This protein binds this small molecule.
Small molecule (SMILES): CC(=O)N[C@@H]1[C@@H](O)[C@H](O)[C@@H](CO)O[C@H]1O

Sequence of chain 1.B:
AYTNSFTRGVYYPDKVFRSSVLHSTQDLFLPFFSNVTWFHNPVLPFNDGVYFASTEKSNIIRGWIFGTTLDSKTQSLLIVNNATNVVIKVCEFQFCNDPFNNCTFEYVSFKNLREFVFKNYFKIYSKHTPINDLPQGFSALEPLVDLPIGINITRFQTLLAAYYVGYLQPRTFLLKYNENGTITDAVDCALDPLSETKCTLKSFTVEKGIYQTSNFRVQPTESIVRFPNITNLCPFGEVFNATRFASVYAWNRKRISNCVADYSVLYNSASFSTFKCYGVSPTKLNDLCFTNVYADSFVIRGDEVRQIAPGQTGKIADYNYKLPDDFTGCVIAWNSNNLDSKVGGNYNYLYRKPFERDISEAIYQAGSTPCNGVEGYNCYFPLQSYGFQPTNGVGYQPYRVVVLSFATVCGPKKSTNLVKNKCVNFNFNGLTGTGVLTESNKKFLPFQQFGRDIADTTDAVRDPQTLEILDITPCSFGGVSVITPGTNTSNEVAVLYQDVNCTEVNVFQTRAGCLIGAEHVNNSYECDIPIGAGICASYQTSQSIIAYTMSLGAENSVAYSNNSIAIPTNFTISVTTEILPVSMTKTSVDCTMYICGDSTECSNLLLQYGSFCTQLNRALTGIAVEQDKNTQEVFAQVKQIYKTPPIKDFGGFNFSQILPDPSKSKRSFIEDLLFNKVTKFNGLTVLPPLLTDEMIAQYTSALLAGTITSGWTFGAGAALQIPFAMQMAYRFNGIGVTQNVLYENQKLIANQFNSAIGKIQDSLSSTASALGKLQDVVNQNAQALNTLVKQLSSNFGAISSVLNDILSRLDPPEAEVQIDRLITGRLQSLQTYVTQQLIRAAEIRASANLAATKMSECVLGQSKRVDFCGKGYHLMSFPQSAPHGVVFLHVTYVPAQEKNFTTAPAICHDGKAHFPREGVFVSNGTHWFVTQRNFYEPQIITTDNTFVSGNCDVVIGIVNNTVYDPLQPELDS

Binding-site contacts:
Ligand atom C7 contacts residue ASN590 of chain 1.B at 3.5 Å.
Ligand atom C1 contacts residue ASN590 of chain 1.B at 1.5 Å.
Ligand atom N2 contacts residue ASN590 of chain 1.B at 2.9 Å (h-bond).
Ligand atom O5 contacts residue ASN590 of chain 1.B at 2.4 Å (h-bond).
Ligand atom O5 contacts residue THR592 of chain 1.B at 3.2 Å (h-bond).
Ligand atom C3 contacts residue ASN590 of chain 1.B at 3.8 Å.
Ligand atom C2 contacts residue ASN590 of chain 1.B at 2.5 Å.
Ligand atom C1 contacts residue THR592 of chain 1.B at 4.3 Å.
Ligand atom C5 contacts residue THR592 of chain 1.B at 3.8 Å.
Ligand atom C6 contacts residue THR592 of chain 1.B at 3.2 Å.
Ligand atom C4 contacts residue ASN590 of chain 1.B at 4.3 Å.
Ligand atom C5 contacts residue ASN590 of chain 1.B at 3.8 Å.
Ligand atom O7 contacts residue ASN590 of chain 1.B at 3.6 Å.